Sequence of chain 1.G:
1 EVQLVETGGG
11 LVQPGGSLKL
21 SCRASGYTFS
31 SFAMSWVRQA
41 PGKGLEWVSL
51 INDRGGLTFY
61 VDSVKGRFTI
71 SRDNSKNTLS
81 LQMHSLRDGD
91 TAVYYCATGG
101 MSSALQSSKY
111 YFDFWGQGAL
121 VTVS

Binding-site contacts:
Ligand atom C5 contacts residue GLU110 of chain 1.F at 3.5 Å.
Ligand atom C4 contacts residue ASN105 of chain 1.F at 3.6 Å.
Ligand atom C8 contacts residue SER107 of chain 1.G at 4.1 Å.
Ligand atom O3 contacts residue ASN105 of chain 1.F at 2.7 Å (h-bond).
Ligand atom C6 contacts residue ARG106 of chain 1.F at 3.7 Å.
Ligand atom O3 contacts residue ASN107 of chain 1.F at 3.9 Å.
Ligand atom C4 contacts residue GLU110 of chain 1.F at 3.6 Å.
Ligand atom C6 contacts residue GLU110 of chain 1.F at 3.6 Å.
Ligand atom O5 contacts residue ASN107 of chain 1.F at 2.3 Å (h-bond).
Ligand atom N2 contacts residue ASN107 of chain 1.F at 2.9 Å (h-bond).
Ligand atom C5 contacts residue NAG1 of chain 1.LB at 3.5 Å.
Ligand atom C3 contacts residue ARG106 of chain 1.F at 4.2 Å.
Ligand atom C1 contacts residue GLU110 of chain 1.F at 4.2 Å.
Ligand atom O4 contacts residue ASN105 of chain 1.F at 2.9 Å (h-bond).
Ligand atom O5 contacts residue GLU110 of chain 1.F at 3.6 Å (salt-bridge).
Ligand atom C8 contacts residue SER109 of chain 1.F at 4.2 Å.
Ligand atom O4 contacts residue NAG1 of chain 1.LB at 3.3 Å (h-bond).
Ligand atom O7 contacts residue ASN107 of chain 1.F at 3.3 Å (h-bond).
Ligand atom C5 contacts residue ASN107 of chain 1.F at 3.6 Å.
Ligand atom C4 contacts residue ASN107 of chain 1.F at 4.2 Å.
Ligand atom O6 contacts residue NAG1 of chain 1.LB at 4.2 Å.
Ligand atom C2 contacts residue ASN107 of chain 1.F at 2.5 Å.
Ligand atom C1 contacts residue ASN107 of chain 1.F at 1.4 Å.
Ligand atom C2 contacts residue GLU110 of chain 1.F at 4.4 Å.
Ligand atom C7 contacts residue ASN107 of chain 1.F at 3.2 Å.
Ligand atom C3 contacts residue GLU110 of chain 1.F at 3.4 Å.
Ligand atom O2 contacts residue ASN107 of chain 1.F at 4.0 Å.
Ligand atom C4 contacts residue NAG1 of chain 1.LB at 3.9 Å.
Ligand atom C8 contacts residue ASN107 of chain 1.F at 4.0 Å.
Ligand atom O3 contacts residue ARG106 of chain 1.F at 4.0 Å.
Ligand atom C6 contacts residue NAG1 of chain 1.LB at 3.8 Å.
Ligand atom O3 contacts residue GLU110 of chain 1.F at 4.2 Å.
Ligand atom C3 contacts residue ASN105 of chain 1.F at 3.7 Å.
Ligand atom C4 contacts residue ARG106 of chain 1.F at 3.9 Å.
Ligand atom O6 contacts residue GLU110 of chain 1.F at 3.0 Å (salt-bridge).
Ligand atom C3 contacts residue ASN107 of chain 1.F at 3.8 Å.
Ligand atom C3 contacts residue ASN107 of chain 1.F at 4.2 Å.
Ligand atom O5 contacts residue GLU110 of chain 1.F at 4.2 Å.
Ligand atom C5 contacts residue GLU110 of chain 1.F at 3.5 Å.
Ligand atom C1 contacts residue GLU110 of chain 1.F at 3.7 Å.

A protein and the small-molecule ligand that binds it are described below.
Small molecule (SMILES): CC(=O)N[C@H]1CO[C@H](CO[C@@H]2O[C@@H](C)[C@@H](O)[C@@H](O)[C@@H]2O)[C@@H](O)[C@@H]1O

Sequence of chain 1.F:
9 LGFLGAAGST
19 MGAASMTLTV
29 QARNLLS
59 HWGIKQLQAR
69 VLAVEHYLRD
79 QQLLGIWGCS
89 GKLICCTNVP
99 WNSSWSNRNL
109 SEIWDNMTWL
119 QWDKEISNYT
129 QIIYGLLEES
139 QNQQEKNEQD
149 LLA